Sequence of chain 1.B:
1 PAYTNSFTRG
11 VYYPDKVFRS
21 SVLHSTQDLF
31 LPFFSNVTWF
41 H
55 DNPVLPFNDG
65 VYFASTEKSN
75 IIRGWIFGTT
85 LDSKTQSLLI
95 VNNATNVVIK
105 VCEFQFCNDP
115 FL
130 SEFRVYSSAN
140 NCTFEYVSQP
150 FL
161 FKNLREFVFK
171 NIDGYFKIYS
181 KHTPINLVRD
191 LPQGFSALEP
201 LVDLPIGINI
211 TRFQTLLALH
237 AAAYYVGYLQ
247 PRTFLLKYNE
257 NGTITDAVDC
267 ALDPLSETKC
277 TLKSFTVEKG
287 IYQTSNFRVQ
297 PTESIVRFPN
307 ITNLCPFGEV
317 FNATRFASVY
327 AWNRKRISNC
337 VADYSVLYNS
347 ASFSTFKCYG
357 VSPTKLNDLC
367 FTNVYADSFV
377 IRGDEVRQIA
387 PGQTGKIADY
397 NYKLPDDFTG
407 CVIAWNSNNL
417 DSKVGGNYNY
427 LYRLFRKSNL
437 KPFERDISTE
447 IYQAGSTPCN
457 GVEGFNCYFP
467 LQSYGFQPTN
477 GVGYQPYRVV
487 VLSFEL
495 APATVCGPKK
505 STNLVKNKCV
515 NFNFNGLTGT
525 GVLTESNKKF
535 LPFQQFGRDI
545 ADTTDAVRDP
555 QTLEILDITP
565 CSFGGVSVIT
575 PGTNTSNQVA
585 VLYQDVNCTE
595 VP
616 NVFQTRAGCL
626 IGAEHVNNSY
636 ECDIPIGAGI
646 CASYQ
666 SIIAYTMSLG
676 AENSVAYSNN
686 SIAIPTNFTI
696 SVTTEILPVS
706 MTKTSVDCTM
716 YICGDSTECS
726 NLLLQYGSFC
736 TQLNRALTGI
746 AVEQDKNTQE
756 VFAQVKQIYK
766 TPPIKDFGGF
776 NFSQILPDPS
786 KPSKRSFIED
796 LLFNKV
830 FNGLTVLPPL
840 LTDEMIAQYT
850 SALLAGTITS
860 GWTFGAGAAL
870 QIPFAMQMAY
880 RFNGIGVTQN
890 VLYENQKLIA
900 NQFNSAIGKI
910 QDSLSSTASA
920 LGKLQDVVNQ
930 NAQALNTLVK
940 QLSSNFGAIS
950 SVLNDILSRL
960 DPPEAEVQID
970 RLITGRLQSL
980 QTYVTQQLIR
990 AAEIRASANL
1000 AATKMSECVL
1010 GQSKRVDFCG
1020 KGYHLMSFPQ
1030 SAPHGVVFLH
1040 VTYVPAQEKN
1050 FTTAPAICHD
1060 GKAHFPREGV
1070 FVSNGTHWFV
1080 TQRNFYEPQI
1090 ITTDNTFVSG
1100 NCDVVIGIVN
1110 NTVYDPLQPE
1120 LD

Binding-site contacts:
Ligand atom C1 contacts residue ASN591 of chain 1.B at 1.4 Å.
Ligand atom C5 contacts residue ASN591 of chain 1.B at 3.7 Å.
Ligand atom C2 contacts residue ASN591 of chain 1.B at 2.5 Å.
Ligand atom C7 contacts residue ASN591 of chain 1.B at 3.1 Å.
Ligand atom O7 contacts residue ASN591 of chain 1.B at 3.0 Å (h-bond).
Ligand atom C4 contacts residue ASN591 of chain 1.B at 4.2 Å.
Ligand atom O5 contacts residue ASN591 of chain 1.B at 2.4 Å (h-bond).
Ligand atom O6 contacts residue THR593 of chain 1.B at 4.2 Å.
Ligand atom C8 contacts residue GLN619 of chain 1.B at 4.4 Å.
Ligand atom C8 contacts residue ASN591 of chain 1.B at 4.3 Å.
Ligand atom C3 contacts residue ASN591 of chain 1.B at 3.8 Å.
Ligand atom C5 contacts residue THR593 of chain 1.B at 4.5 Å.
Ligand atom N2 contacts residue ASN591 of chain 1.B at 2.9 Å (h-bond).
Ligand atom O5 contacts residue THR593 of chain 1.B at 4.3 Å.
Ligand atom O6 contacts residue ASN591 of chain 1.B at 4.0 Å.

This small molecule binds to this protein.
Small molecule (SMILES): CC(=O)N[C@@H]1[C@@H](O)[C@H](O)[C@@H](CO)O[C@H]1O